Sequence of chain 1.A:
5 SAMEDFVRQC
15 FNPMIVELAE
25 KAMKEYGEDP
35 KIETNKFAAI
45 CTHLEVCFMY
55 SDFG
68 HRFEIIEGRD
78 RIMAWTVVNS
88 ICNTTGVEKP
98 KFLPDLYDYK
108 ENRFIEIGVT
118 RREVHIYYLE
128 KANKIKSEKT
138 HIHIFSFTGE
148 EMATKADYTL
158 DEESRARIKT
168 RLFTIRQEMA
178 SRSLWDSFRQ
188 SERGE

Binding-site contacts:
Ligand atom C10 contacts residue ILE114 of chain 1.A at 4.2 Å (hydrophobic).
Ligand atom C10 contacts residue LYS128 of chain 1.A at 3.1 Å.
Ligand atom C10 contacts residue MN1 of chain 1.C at 2.8 Å.
Ligand atom O11 contacts residue ILE114 of chain 1.A at 3.0 Å (h-bond).
Ligand atom BR08 contacts residue GLY191 of chain 1.A at 3.1 Å.
Ligand atom O11 contacts residue ASP102 of chain 1.A at 4.2 Å.
Ligand atom C09 contacts residue GLU192 of chain 1.A at 3.7 Å.
Ligand atom O01 contacts residue MN1 of chain 1.D at 2.1 Å.
Ligand atom O11 contacts residue GLU113 of chain 1.A at 3.0 Å (salt-bridge).
Ligand atom C03 contacts residue MN1 of chain 1.D at 3.2 Å.
Ligand atom C07 contacts residue GLY191 of chain 1.A at 3.8 Å.
Ligand atom C02 contacts residue ASP102 of chain 1.A at 4.1 Å.
Ligand atom C04 contacts residue GLU74 of chain 1.A at 3.4 Å.
Ligand atom C10 contacts residue HIS47 of chain 1.A at 3.5 Å.
Ligand atom N05 contacts residue MN1 of chain 1.D at 2.6 Å.
Ligand atom O11 contacts residue HIS47 of chain 1.A at 3.0 Å (h-bond).
Ligand atom C02 contacts residue LYS128 of chain 1.A at 3.9 Å.
Ligand atom O01 contacts residue MN1 of chain 1.C at 2.1 Å.
Ligand atom C02 contacts residue GLU113 of chain 1.A at 3.6 Å.
Ligand atom C02 contacts residue MN1 of chain 1.C at 2.8 Å.
Ligand atom C04 contacts residue MN1 of chain 1.D at 2.6 Å.
Ligand atom O11 contacts residue TYR124 of chain 1.A at 4.0 Å.
Ligand atom O11 contacts residue MN1 of chain 1.C at 2.2 Å.
Ligand atom O01 contacts residue ASP102 of chain 1.A at 2.8 Å (salt-bridge).
Ligand atom C09 contacts residue LYS128 of chain 1.A at 3.5 Å.
Ligand atom O01 contacts residue HIS47 of chain 1.A at 3.1 Å.
Ligand atom C02 contacts residue HIS47 of chain 1.A at 3.6 Å.
Ligand atom O01 contacts residue ILE114 of chain 1.A at 4.2 Å.
Ligand atom C09 contacts residue GLY191 of chain 1.A at 3.8 Å.
Ligand atom C09 contacts residue TYR124 of chain 1.A at 3.9 Å (hydrophobic).
Ligand atom BR08 contacts residue GLU192 of chain 1.A at 3.5 Å.
Ligand atom N05 contacts residue GLU74 of chain 1.A at 3.3 Å (salt-bridge).
Ligand atom O11 contacts residue LYS128 of chain 1.A at 2.9 Å (salt-bridge).
Ligand atom O01 contacts residue GLU74 of chain 1.A at 3.5 Å (salt-bridge).
Ligand atom C02 contacts residue GLU74 of chain 1.A at 4.0 Å.
Ligand atom C07 contacts residue GLU192 of chain 1.A at 4.0 Å.
Ligand atom O01 contacts residue GLU113 of chain 1.A at 2.9 Å (salt-bridge).
Ligand atom C03 contacts residue GLU74 of chain 1.A at 4.0 Å.
Ligand atom C02 contacts residue MN1 of chain 1.D at 3.0 Å.
Ligand atom C10 contacts residue GLU113 of chain 1.A at 3.6 Å.

The small molecule below binds the protein below.
Small molecule (SMILES): N#Cc1[nH]c(Br)cc(=O)c1O